Binding-site contacts:
Ligand atom C2 contacts residue PHE116 of chain 1.B at 4.1 Å (hydrophobic).
Ligand atom N2 contacts residue EDO1 of chain 1.F at 0.8 Å (h-bond).
Ligand atom C3 contacts residue PHE116 of chain 1.B at 3.4 Å (hydrophobic).
Ligand atom N2 contacts residue PHE116 of chain 1.B at 4.0 Å.
Ligand atom C5 contacts residue TYR109 of chain 1.B at 3.5 Å (hydrophobic).
Ligand atom C5 contacts residue EDO1 of chain 1.F at 3.5 Å.
Ligand atom N1 contacts residue ASN110 of chain 1.B at 4.2 Å.
Ligand atom C1 contacts residue PHE55 of chain 1.B at 4.0 Å (hydrophobic).
Ligand atom N1 contacts residue EDO1 of chain 1.F at 2.9 Å (h-bond).
Ligand atom C6 contacts residue ASN110 of chain 1.B at 4.2 Å.
Ligand atom C6 contacts residue TYR109 of chain 1.B at 3.9 Å (hydrophobic).
Ligand atom C4 contacts residue EDO1 of chain 1.F at 1.7 Å.
Ligand atom C1 contacts residue VAL59 of chain 1.B at 4.0 Å (hydrophobic).
Ligand atom O1 contacts residue CYS106 of chain 1.B at 4.0 Å.
Ligand atom C2 contacts residue EDO1 of chain 1.F at 0.9 Å.
Ligand atom N2 contacts residue TYR109 of chain 1.B at 4.0 Å.
Ligand atom O1 contacts residue ASN110 of chain 1.B at 3.5 Å (h-bond).
Ligand atom C1 contacts residue EDO1 of chain 1.F at 0.7 Å.
Ligand atom O1 contacts residue PHE116 of chain 1.B at 4.4 Å.
Ligand atom C3 contacts residue EDO1 of chain 1.F at 1.8 Å.
Ligand atom C2 contacts residue ILE54 of chain 1.B at 4.3 Å (hydrophobic).
Ligand atom O1 contacts residue VAL59 of chain 1.B at 4.2 Å.
Ligand atom C4 contacts residue PHE116 of chain 1.B at 3.4 Å (hydrophobic).
Ligand atom O1 contacts residue EDO1 of chain 1.F at 0.9 Å (h-bond).
Ligand atom N2 contacts residue ASN110 of chain 1.B at 3.1 Å (h-bond).
Ligand atom C4 contacts residue ASN110 of chain 1.B at 4.1 Å.
Ligand atom C2 contacts residue VAL59 of chain 1.B at 3.8 Å (hydrophobic).
Ligand atom S1 contacts residue TYR109 of chain 1.B at 4.3 Å.
Ligand atom S1 contacts residue VAL64 of chain 1.B at 3.4 Å.
Ligand atom C3 contacts residue VAL59 of chain 1.B at 4.1 Å (hydrophobic).
Ligand atom C5 contacts residue PHE116 of chain 1.B at 4.2 Å (hydrophobic).
Ligand atom C1 contacts residue ILE54 of chain 1.B at 3.2 Å (hydrophobic).
Ligand atom N1 contacts residue PHE116 of chain 1.B at 3.5 Å.
Ligand atom C7 contacts residue ASN110 of chain 1.B at 4.2 Å.
Ligand atom C5 contacts residue ASN110 of chain 1.B at 3.4 Å.

Sequence of chain 1.B:
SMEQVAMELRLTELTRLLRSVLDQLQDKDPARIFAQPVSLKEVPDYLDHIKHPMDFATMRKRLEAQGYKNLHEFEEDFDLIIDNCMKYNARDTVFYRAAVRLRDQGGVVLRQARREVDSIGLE

This small molecule binds to this protein.
Small molecule (SMILES): Cc1cc(NCc2cccs2)no1